This small molecule binds to this protein.
Small molecule (SMILES): CC(=O)N[C@H]1[C@H](O[C@H]2[C@H](O)[C@@H](NC(C)=O)CO[C@@H]2CO)O[C@H](CO)[C@@H](O[C@@H]2O[C@H](CO[C@H]3O[C@H](CO[C@H]4O[C@H](CO)[C@@H](O)[C@H](O)[C@@H]4O)[C@@H](O)[C@H](O)[C@@H]3O)[C@@H](O)[C@H](O[C@H]3O[C@H](CO)[C@@H](O)[C@H](O)[C@@H]3O[C@H]3O[C@H](CO)[C@@H](O)[C@H](O)[C@@H]3O[C@H]3O[C@H](CO)[C@@H](O)[C@H](O)[C@@H]3O)[C@@H]2O)[C@@H]1O

Binding-site contacts:
Ligand atom C2 contacts residue ASN300 of chain 1.G at 2.4 Å.
Ligand atom C2 contacts residue GLY106 of chain 1.I at 3.9 Å.
Ligand atom C3 contacts residue HIS298 of chain 1.G at 3.9 Å.
Ligand atom O7 contacts residue GLY106 of chain 1.I at 4.1 Å.
Ligand atom O3 contacts residue PRO59 of chain 1.J at 3.3 Å (h-bond).
Ligand atom C8 contacts residue ASN264 of chain 1.G at 3.7 Å.
Ligand atom C2 contacts residue GLN45 of chain 1.J at 3.8 Å.
Ligand atom C1 contacts residue PRO59 of chain 1.J at 4.0 Å (hydrophobic).
Ligand atom O3 contacts residue GLN45 of chain 1.J at 3.4 Å (h-bond).
Ligand atom O7 contacts residue ASN300 of chain 1.G at 3.3 Å (h-bond).
Ligand atom C3 contacts residue ASN300 of chain 1.G at 3.7 Å.
Ligand atom O6 contacts residue SER380 of chain 1.G at 3.3 Å (h-bond).
Ligand atom O7 contacts residue VAL108 of chain 1.I at 3.0 Å (h-bond).
Ligand atom O6 contacts residue ARG103 of chain 1.I at 2.4 Å (salt-bridge).
Ligand atom C6 contacts residue ARG103 of chain 1.I at 3.8 Å.
Ligand atom O3 contacts residue GLY106 of chain 1.I at 3.7 Å.
Ligand atom C3 contacts residue ILE104 of chain 1.I at 4.0 Å (hydrophobic).
Ligand atom C5 contacts residue ILE104 of chain 1.I at 3.9 Å (hydrophobic).
Ligand atom O5 contacts residue ASN300 of chain 1.G at 2.4 Å (h-bond).
Ligand atom O4 contacts residue VAL107 of chain 1.I at 3.8 Å.
Ligand atom O2 contacts residue GLN45 of chain 1.J at 3.9 Å.
Ligand atom N2 contacts residue ASN300 of chain 1.G at 2.7 Å (h-bond).
Ligand atom C3 contacts residue GLY106 of chain 1.I at 3.9 Å.
Ligand atom O4 contacts residue ASN44 of chain 1.J at 2.8 Å (h-bond).
Ligand atom C2 contacts residue HIS298 of chain 1.G at 4.0 Å.
Ligand atom C5 contacts residue ASN300 of chain 1.G at 3.7 Å.
Ligand atom C8 contacts residue THR266 of chain 1.G at 3.6 Å.
Ligand atom O5 contacts residue SER380 of chain 1.G at 3.4 Å (h-bond).
Ligand atom O7 contacts residue VAL107 of chain 1.I at 3.6 Å.
Ligand atom O4 contacts residue ARG103 of chain 1.I at 3.3 Å (salt-bridge).
Ligand atom C1 contacts residue ASN300 of chain 1.G at 1.4 Å.
Ligand atom C4 contacts residue GLY106 of chain 1.I at 3.6 Å.
Ligand atom O7 contacts residue ASN264 of chain 1.G at 4.1 Å.
Ligand atom O5 contacts residue ILE104 of chain 1.I at 4.1 Å.
Ligand atom N2 contacts residue HIS298 of chain 1.G at 3.3 Å (h-bond).
Ligand atom C7 contacts residue ASN300 of chain 1.G at 3.2 Å.
Ligand atom C8 contacts residue ARG411 of chain 1.G at 3.6 Å.
Ligand atom C6 contacts residue ILE104 of chain 1.I at 3.8 Å (hydrophobic).
Ligand atom C3 contacts residue GLN45 of chain 1.J at 3.7 Å.
Ligand atom C2 contacts residue PRO59 of chain 1.J at 3.8 Å (hydrophobic).

Sequence of chain 1.J:
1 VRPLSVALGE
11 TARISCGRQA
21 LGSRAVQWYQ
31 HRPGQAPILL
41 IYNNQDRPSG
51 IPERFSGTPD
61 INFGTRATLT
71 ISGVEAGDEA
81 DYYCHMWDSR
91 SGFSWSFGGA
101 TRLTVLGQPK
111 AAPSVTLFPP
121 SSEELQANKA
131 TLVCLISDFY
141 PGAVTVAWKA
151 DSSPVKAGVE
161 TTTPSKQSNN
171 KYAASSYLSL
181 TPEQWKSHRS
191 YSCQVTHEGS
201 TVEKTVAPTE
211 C

Sequence of chain 1.G:
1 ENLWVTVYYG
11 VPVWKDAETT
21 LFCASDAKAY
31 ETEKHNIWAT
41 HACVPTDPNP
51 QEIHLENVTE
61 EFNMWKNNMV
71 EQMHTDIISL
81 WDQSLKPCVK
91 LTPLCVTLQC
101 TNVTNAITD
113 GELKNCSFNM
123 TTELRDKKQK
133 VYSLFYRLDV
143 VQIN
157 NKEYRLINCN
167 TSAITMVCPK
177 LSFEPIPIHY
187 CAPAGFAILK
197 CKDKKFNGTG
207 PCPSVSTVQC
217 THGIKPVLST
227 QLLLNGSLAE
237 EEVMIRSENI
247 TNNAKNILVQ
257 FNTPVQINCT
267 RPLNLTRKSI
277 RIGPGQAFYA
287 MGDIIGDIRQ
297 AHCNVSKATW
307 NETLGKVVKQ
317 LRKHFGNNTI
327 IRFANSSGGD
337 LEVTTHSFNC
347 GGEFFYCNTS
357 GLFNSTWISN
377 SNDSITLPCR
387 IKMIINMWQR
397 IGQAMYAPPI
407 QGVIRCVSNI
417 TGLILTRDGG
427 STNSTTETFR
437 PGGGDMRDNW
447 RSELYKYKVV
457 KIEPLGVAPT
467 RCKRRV

Sequence of chain 1.I:
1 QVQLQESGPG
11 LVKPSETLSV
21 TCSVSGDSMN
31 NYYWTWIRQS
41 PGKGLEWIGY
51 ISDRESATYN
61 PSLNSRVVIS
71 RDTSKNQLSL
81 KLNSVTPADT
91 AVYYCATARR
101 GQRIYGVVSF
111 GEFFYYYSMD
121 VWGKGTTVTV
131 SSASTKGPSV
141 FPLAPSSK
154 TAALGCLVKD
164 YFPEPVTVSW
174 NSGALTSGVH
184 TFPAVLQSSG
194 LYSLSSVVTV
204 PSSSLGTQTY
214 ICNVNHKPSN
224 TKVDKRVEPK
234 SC